Sequence of chain 1.C:
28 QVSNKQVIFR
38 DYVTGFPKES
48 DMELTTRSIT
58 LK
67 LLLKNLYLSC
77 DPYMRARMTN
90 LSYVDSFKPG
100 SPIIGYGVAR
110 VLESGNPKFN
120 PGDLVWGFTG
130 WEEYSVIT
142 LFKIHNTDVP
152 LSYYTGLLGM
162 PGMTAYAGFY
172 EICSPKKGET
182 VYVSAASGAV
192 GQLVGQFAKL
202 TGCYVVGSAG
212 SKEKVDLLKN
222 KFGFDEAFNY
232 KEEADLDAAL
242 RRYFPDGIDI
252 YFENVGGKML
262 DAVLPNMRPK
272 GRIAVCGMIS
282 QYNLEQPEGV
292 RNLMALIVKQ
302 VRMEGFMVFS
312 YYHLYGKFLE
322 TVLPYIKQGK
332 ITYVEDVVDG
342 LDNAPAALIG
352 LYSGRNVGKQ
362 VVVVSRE

Sequence of chain 2.D:
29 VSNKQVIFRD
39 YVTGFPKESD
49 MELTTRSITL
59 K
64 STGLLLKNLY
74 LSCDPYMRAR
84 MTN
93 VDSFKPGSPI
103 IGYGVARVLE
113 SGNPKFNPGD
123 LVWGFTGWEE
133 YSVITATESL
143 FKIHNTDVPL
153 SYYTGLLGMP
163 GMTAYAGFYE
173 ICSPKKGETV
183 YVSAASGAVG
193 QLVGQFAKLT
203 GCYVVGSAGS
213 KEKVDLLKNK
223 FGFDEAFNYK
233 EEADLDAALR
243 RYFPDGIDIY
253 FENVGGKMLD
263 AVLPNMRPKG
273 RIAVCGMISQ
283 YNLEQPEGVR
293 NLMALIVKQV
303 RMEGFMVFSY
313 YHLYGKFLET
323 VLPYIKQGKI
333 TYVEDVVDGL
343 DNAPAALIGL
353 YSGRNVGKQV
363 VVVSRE

Binding-site contacts:
Ligand atom C05 contacts residue NAP1 of chain 1.I at 2.6 Å.
Ligand atom C07 contacts residue NAP1 of chain 1.I at 2.9 Å.
Ligand atom C01 contacts residue MET161 of chain 1.C at 2.7 Å (hydrophobic).
Ligand atom O03 contacts residue PHE310 of chain 1.C at 2.2 Å.
Ligand atom O10 contacts residue TYR283 of chain 1.C at 2.4 Å (h-bond).
Ligand atom C05 contacts residue MET161 of chain 1.C at 4.4 Å (hydrophobic).
Ligand atom O03 contacts residue TYR105 of chain 1.C at 3.9 Å.
Ligand atom C05 contacts residue VAL309 of chain 1.C at 4.2 Å (hydrophobic).
Ligand atom C09 contacts residue NAP1 of chain 1.I at 3.1 Å.
Ligand atom O10 contacts residue NAP1 of chain 1.I at 3.2 Å (h-bond).
Ligand atom C08 contacts residue NAP1 of chain 1.I at 2.2 Å.
Ligand atom C06 contacts residue TYR79 of chain 1.C at 3.8 Å (hydrophobic).
Ligand atom C08 contacts residue TYR283 of chain 1.C at 3.7 Å (hydrophobic).
Ligand atom C11 contacts residue NAP1 of chain 1.I at 4.1 Å.
Ligand atom C06 contacts residue NAP1 of chain 1.I at 2.9 Å.
Ligand atom C02 contacts residue VAL309 of chain 1.C at 3.9 Å (hydrophobic).
Ligand atom C11 contacts residue TYR92 of chain 1.C at 3.6 Å (hydrophobic).
Ligand atom C11 contacts residue TYR79 of chain 1.C at 4.3 Å (hydrophobic).
Ligand atom C11 contacts residue ILE298 of chain 2.D at 4.3 Å (hydrophobic).
Ligand atom C02 contacts residue PHE310 of chain 1.C at 3.0 Å (hydrophobic).
Ligand atom C09 contacts residue TYR283 of chain 1.C at 3.4 Å (hydrophobic).
Ligand atom C01 contacts residue PHE310 of chain 1.C at 3.8 Å (hydrophobic).
Ligand atom C04 contacts residue TYR79 of chain 1.C at 3.9 Å (hydrophobic).
Ligand atom C12 contacts residue TYR79 of chain 1.C at 4.2 Å (hydrophobic).
Ligand atom C01 contacts residue TYR105 of chain 1.C at 3.8 Å (hydrophobic).
Ligand atom C07 contacts residue TYR79 of chain 1.C at 3.4 Å (hydrophobic).
Ligand atom C09 contacts residue TYR92 of chain 1.C at 3.9 Å (hydrophobic).
Ligand atom C01 contacts residue NAP1 of chain 1.I at 4.2 Å.
Ligand atom C12 contacts residue NAP1 of chain 1.I at 3.5 Å.
Ligand atom C09 contacts residue TYR79 of chain 1.C at 3.9 Å (hydrophobic).
Ligand atom C02 contacts residue TYR105 of chain 1.C at 4.2 Å (hydrophobic).
Ligand atom C04 contacts residue NAP1 of chain 1.I at 3.8 Å.
Ligand atom O10 contacts residue TYR92 of chain 1.C at 4.1 Å.
Ligand atom O03 contacts residue TYR79 of chain 1.C at 4.4 Å.
Ligand atom C08 contacts residue TYR79 of chain 1.C at 3.4 Å (hydrophobic).
Ligand atom C01 contacts residue VAL309 of chain 1.C at 3.1 Å (hydrophobic).
Ligand atom C02 contacts residue TYR79 of chain 1.C at 4.2 Å (hydrophobic).
Ligand atom C04 contacts residue PHE310 of chain 1.C at 4.0 Å (hydrophobic).
Ligand atom C02 contacts residue MET161 of chain 1.C at 4.0 Å (hydrophobic).
Ligand atom C12 contacts residue TYR92 of chain 1.C at 4.0 Å (hydrophobic).

A small-molecule ligand and the protein it binds are described below.
Small molecule (SMILES): CC(=O)CCc1ccc(O)cc1